Sequence of chain 1.G:
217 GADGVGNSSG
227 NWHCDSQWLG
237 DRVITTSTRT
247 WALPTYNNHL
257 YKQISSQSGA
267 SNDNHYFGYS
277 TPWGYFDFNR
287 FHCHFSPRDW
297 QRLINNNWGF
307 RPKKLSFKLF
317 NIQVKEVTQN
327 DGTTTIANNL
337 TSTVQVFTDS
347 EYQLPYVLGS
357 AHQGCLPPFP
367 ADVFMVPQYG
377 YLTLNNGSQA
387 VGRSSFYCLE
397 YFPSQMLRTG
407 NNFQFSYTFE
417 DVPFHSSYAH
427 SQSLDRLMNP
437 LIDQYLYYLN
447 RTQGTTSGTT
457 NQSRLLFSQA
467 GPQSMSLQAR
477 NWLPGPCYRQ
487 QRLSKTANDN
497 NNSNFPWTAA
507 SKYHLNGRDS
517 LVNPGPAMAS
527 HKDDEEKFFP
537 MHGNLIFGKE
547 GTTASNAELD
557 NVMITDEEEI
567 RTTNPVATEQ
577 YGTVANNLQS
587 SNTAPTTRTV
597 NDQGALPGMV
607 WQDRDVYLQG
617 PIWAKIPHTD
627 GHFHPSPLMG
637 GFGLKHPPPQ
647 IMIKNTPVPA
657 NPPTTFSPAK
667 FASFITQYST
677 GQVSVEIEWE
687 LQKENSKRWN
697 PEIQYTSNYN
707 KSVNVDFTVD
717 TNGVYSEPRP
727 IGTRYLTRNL

Binding-site contacts:
Ligand atom N6 contacts residue PRO631 of chain 1.G at 3.9 Å.
Ligand atom N6 contacts residue GLY637 of chain 1.G at 4.1 Å.
Ligand atom N3 contacts residue PRO419 of chain 1.G at 4.3 Å.
Ligand atom N9 contacts residue PRO419 of chain 1.G at 4.2 Å.
Ligand atom C2' contacts residue PRO419 of chain 1.G at 4.0 Å (hydrophobic).
Ligand atom C1' contacts residue HIS630 of chain 1.G at 4.0 Å.
Ligand atom C6 contacts residue PRO631 of chain 1.G at 4.0 Å (hydrophobic).
Ligand atom C4 contacts residue PRO419 of chain 1.G at 4.2 Å (hydrophobic).
Ligand atom O4' contacts residue PRO631 of chain 1.G at 3.8 Å.
Ligand atom C5 contacts residue SER632 of chain 1.G at 4.3 Å.
Ligand atom O2P contacts residue PHE629 of chain 1.G at 4.0 Å.
Ligand atom O4' contacts residue HIS630 of chain 1.G at 4.4 Å.
Ligand atom C4 contacts residue PRO631 of chain 1.G at 4.4 Å (hydrophobic).
Ligand atom N1 contacts residue GLY639 of chain 1.G at 2.9 Å (h-bond).
Ligand atom N7 contacts residue PRO419 of chain 1.G at 4.4 Å.
Ligand atom N1 contacts residue PRO631 of chain 1.G at 4.2 Å.
Ligand atom C6 contacts residue SER632 of chain 1.G at 4.3 Å.
Ligand atom N6 contacts residue PRO633 of chain 1.G at 4.2 Å.
Ligand atom O2P contacts residue HIS628 of chain 1.G at 4.3 Å.
Ligand atom O5' contacts residue PHE629 of chain 1.G at 4.2 Å.
Ligand atom C6 contacts residue GLY639 of chain 1.G at 3.7 Å.
Ligand atom C5 contacts residue PRO631 of chain 1.G at 4.4 Å (hydrophobic).
Ligand atom O5' contacts residue PRO631 of chain 1.G at 4.1 Å.
Ligand atom N9 contacts residue HIS630 of chain 1.G at 4.2 Å.
Ligand atom N7 contacts residue HIS630 of chain 1.G at 4.1 Å.
Ligand atom C8 contacts residue HIS630 of chain 1.G at 3.4 Å.
Ligand atom N1 contacts residue VAL418 of chain 1.G at 3.8 Å.
Ligand atom O2P contacts residue PRO631 of chain 1.G at 3.8 Å.
Ligand atom N6 contacts residue VAL418 of chain 1.G at 3.6 Å.
Ligand atom C2 contacts residue GLY639 of chain 1.G at 3.7 Å.
Ligand atom N7 contacts residue SER632 of chain 1.G at 3.8 Å.
Ligand atom C6 contacts residue PRO419 of chain 1.G at 4.4 Å (hydrophobic).
Ligand atom N6 contacts residue GLY639 of chain 1.G at 2.8 Å (h-bond).
Ligand atom C8 contacts residue PRO419 of chain 1.G at 4.3 Å (hydrophobic).
Ligand atom C2 contacts residue PRO419 of chain 1.G at 4.4 Å (hydrophobic).
Ligand atom C6 contacts residue VAL418 of chain 1.G at 3.8 Å (hydrophobic).
Ligand atom N1 contacts residue ILE622 of chain 1.G at 4.4 Å.
Ligand atom C5 contacts residue PRO419 of chain 1.G at 4.2 Å (hydrophobic).
Ligand atom N6 contacts residue SER632 of chain 1.G at 3.9 Å.
Ligand atom N6 contacts residue PHE638 of chain 1.G at 3.8 Å.

The small molecule below binds the protein below.
Small molecule (SMILES): Nc1ncnc2c1ncn2[C@H]1C[C@H](O)[C@@H](COP(=O)(O)O)O1